This protein binds this small molecule.
Small molecule (SMILES): CC(=O)N[C@@H]1[C@@H](O)[C@H](O)[C@@H](CO)O[C@H]1O

Binding-site contacts:
Ligand atom O5 contacts residue ASN193 of chain 1.E at 2.5 Å (h-bond).
Ligand atom N2 contacts residue ASN193 of chain 1.E at 2.9 Å (h-bond).
Ligand atom C4 contacts residue ASN193 of chain 1.E at 4.3 Å.
Ligand atom C6 contacts residue ASN192 of chain 1.E at 3.2 Å.
Ligand atom O6 contacts residue ASN192 of chain 1.E at 4.1 Å.
Ligand atom C7 contacts residue ASN193 of chain 1.E at 3.6 Å.
Ligand atom C5 contacts residue ASN192 of chain 1.E at 3.5 Å.
Ligand atom C1 contacts residue GLU161 of chain 1.E at 4.0 Å.
Ligand atom C1 contacts residue ASN192 of chain 1.E at 3.8 Å.
Ligand atom C1 contacts residue ASN193 of chain 1.E at 1.4 Å.
Ligand atom C3 contacts residue ASN193 of chain 1.E at 3.8 Å.
Ligand atom C5 contacts residue ASN193 of chain 1.E at 3.7 Å.
Ligand atom O7 contacts residue ASN193 of chain 1.E at 4.0 Å.
Ligand atom O5 contacts residue ASN192 of chain 1.E at 2.9 Å (h-bond).
Ligand atom C2 contacts residue ASN193 of chain 1.E at 2.5 Å.

Sequence of chain 1.E:
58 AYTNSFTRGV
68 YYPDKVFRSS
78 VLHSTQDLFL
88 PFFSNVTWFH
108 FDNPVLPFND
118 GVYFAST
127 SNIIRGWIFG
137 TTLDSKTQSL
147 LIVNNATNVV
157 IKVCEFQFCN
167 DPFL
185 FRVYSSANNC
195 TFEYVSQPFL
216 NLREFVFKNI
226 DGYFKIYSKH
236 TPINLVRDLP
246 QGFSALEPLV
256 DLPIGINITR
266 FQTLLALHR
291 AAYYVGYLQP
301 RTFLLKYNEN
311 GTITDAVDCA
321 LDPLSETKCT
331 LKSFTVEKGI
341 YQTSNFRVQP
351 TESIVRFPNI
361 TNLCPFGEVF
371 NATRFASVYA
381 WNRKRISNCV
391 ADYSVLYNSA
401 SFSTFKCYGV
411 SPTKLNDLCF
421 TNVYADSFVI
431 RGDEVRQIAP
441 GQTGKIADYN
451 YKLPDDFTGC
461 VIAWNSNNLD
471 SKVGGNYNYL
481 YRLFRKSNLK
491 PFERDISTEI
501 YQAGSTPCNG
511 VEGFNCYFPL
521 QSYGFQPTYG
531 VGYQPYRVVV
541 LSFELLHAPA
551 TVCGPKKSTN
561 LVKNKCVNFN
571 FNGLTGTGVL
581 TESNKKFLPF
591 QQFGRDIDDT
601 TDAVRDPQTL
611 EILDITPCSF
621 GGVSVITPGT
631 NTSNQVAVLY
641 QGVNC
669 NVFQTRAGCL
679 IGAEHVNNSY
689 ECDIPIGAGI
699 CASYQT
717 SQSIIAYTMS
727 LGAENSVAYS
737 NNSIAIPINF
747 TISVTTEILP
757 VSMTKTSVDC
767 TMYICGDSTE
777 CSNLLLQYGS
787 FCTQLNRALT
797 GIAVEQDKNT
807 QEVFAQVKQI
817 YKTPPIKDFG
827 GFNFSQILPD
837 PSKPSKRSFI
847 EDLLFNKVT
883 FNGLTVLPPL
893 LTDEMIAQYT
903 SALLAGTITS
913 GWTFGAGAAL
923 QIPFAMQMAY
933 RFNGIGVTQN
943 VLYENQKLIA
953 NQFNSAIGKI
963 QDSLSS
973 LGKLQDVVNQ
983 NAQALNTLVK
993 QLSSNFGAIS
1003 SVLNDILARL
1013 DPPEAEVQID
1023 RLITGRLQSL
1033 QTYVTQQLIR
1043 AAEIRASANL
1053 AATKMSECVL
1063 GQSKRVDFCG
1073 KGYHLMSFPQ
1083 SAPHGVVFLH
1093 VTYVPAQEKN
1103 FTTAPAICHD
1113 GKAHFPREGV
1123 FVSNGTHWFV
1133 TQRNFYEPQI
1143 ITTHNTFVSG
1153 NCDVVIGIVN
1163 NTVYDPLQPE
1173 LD